The protein below binds the small molecule below.
Small molecule (SMILES): CC(=O)N[C@H]1[C@H](O[C@H]2[C@H](O)[C@@H](NC(C)=O)CO[C@@H]2CO)O[C@H](CO)[C@@H](O)[C@@H]1O

Sequence of chain 1.H:
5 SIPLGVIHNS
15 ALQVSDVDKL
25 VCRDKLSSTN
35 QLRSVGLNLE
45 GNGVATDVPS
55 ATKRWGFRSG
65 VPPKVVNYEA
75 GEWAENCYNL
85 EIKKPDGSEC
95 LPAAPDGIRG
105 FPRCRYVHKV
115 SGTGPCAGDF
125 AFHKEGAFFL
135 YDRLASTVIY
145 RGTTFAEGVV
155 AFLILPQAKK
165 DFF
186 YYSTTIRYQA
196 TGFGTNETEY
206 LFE

Binding-site contacts:
Ligand atom O5 contacts residue ASN62 of chain 1.F at 2.3 Å (h-bond).
Ligand atom C8 contacts residue THR65 of chain 1.F at 3.6 Å.
Ligand atom C5 contacts residue GLU129 of chain 1.H at 4.3 Å.
Ligand atom C7 contacts residue ASN62 of chain 1.F at 3.9 Å.
Ligand atom C1 contacts residue ASN62 of chain 1.F at 1.4 Å.
Ligand atom O3 contacts residue GLU129 of chain 1.H at 4.2 Å.
Ligand atom C8 contacts residue VAL153 of chain 1.H at 4.4 Å (hydrophobic).
Ligand atom C7 contacts residue GLU129 of chain 1.H at 4.0 Å.
Ligand atom O7 contacts residue GLU129 of chain 1.H at 4.1 Å.
Ligand atom O7 contacts residue ALA131 of chain 1.H at 4.4 Å.
Ligand atom C8 contacts residue GLU129 of chain 1.H at 3.7 Å.
Ligand atom O6 contacts residue PRO8 of chain 1.F at 4.2 Å.
Ligand atom C1 contacts residue GLN7 of chain 1.F at 4.3 Å.
Ligand atom C3 contacts residue ASN62 of chain 1.F at 3.8 Å.
Ligand atom O7 contacts residue ASN62 of chain 1.F at 4.4 Å.
Ligand atom C6 contacts residue GLU129 of chain 1.H at 4.1 Å.
Ligand atom C4 contacts residue ASN62 of chain 1.F at 4.2 Å.
Ligand atom O5 contacts residue GLN7 of chain 1.F at 3.6 Å.
Ligand atom O6 contacts residue GLU129 of chain 1.H at 4.0 Å.
Ligand atom N2 contacts residue ASN62 of chain 1.F at 2.9 Å (h-bond).
Ligand atom C8 contacts residue GLY130 of chain 1.H at 4.4 Å.
Ligand atom O7 contacts residue LEU43 of chain 1.H at 4.5 Å.
Ligand atom O6 contacts residue LEU28 of chain 1.E at 4.4 Å.
Ligand atom C8 contacts residue ALA131 of chain 1.H at 4.3 Å (hydrophobic).
Ligand atom C2 contacts residue ASN62 of chain 1.F at 2.5 Å.
Ligand atom O6 contacts residue GLN7 of chain 1.F at 3.2 Å (h-bond).
Ligand atom C8 contacts residue TRP30 of chain 1.E at 4.1 Å (hydrophobic).
Ligand atom C5 contacts residue ASN62 of chain 1.F at 3.6 Å.
Ligand atom C6 contacts residue GLN7 of chain 1.F at 4.1 Å.

Sequence of chain 1.E:
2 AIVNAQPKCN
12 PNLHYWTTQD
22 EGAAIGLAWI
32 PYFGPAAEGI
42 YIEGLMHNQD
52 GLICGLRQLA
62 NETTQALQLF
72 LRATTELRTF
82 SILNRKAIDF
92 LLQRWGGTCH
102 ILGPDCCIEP

Sequence of chain 1.F:
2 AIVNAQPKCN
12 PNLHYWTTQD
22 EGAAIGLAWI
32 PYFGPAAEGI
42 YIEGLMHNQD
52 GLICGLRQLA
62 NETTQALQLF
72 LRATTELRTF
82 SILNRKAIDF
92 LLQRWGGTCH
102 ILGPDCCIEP